Sequence of chain 1.A:
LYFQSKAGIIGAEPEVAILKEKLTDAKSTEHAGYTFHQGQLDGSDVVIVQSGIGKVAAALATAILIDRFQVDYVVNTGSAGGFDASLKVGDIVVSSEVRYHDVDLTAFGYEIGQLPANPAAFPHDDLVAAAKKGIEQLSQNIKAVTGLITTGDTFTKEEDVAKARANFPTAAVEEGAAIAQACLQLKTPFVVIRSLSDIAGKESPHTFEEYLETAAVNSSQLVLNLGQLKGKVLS

A protein and the small-molecule ligand that binds it are described below.
Small molecule (SMILES): Nc1ncnc2[nH]cnc12

Binding-site contacts:
Ligand atom C8 contacts residue ALA99 of chain 1.A at 3.4 Å (hydrophobic).
Ligand atom N6 contacts residue MSE180 of chain 1.A at 3.5 Å (h-bond).
Ligand atom C8 contacts residue ASP225 of chain 1.A at 3.5 Å.
Ligand atom N3 contacts residue MSE201 of chain 1.A at 3.4 Å.
Ligand atom N9 contacts residue ALA99 of chain 1.A at 3.6 Å.
Ligand atom C2 contacts residue VAL199 of chain 1.A at 4.0 Å (hydrophobic).
Ligand atom N1 contacts residue PHE179 of chain 1.A at 3.7 Å.
Ligand atom N6 contacts residue PHE179 of chain 1.A at 3.7 Å.
Ligand atom C8 contacts residue GLY100 of chain 1.A at 3.6 Å.
Ligand atom C5 contacts residue GLY100 of chain 1.A at 3.5 Å.
Ligand atom C2 contacts residue GLU200 of chain 1.A at 3.9 Å.
Ligand atom C4 contacts residue VAL199 of chain 1.A at 3.8 Å (hydrophobic).
Ligand atom N1 contacts residue MSE180 of chain 1.A at 3.0 Å (h-bond).
Ligand atom N6 contacts residue ASP225 of chain 1.A at 3.1 Å (salt-bridge).
Ligand atom C4 contacts residue GLY100 of chain 1.A at 4.0 Å.
Ligand atom N7 contacts residue ALA99 of chain 1.A at 3.5 Å.
Ligand atom N7 contacts residue SER224 of chain 1.A at 3.6 Å (h-bond).
Ligand atom N3 contacts residue GLU200 of chain 1.A at 3.4 Å.
Ligand atom N6 contacts residue GLY100 of chain 1.A at 4.0 Å.
Ligand atom C8 contacts residue PHE235 of chain 1.A at 3.9 Å (hydrophobic).
Ligand atom C2 contacts residue PHE179 of chain 1.A at 3.9 Å (hydrophobic).
Ligand atom C6 contacts residue PHE179 of chain 1.A at 3.4 Å (hydrophobic).
Ligand atom N7 contacts residue ASP225 of chain 1.A at 2.8 Å (salt-bridge).
Ligand atom C5 contacts residue PHE179 of chain 1.A at 3.4 Å (hydrophobic).
Ligand atom C2 contacts residue MSE201 of chain 1.A at 3.8 Å.
Ligand atom N9 contacts residue GLY100 of chain 1.A at 4.0 Å.
Ligand atom N9 contacts residue SER98 of chain 1.A at 3.7 Å.
Ligand atom N7 contacts residue PHE179 of chain 1.A at 3.7 Å.
Ligand atom C6 contacts residue VAL199 of chain 1.A at 3.9 Å (hydrophobic).
Ligand atom C2 contacts residue MSE180 of chain 1.A at 3.8 Å.
Ligand atom C8 contacts residue SER98 of chain 1.A at 3.7 Å.
Ligand atom N3 contacts residue VAL199 of chain 1.A at 3.8 Å.
Ligand atom C4 contacts residue GLU200 of chain 1.A at 4.0 Å.
Ligand atom C8 contacts residue SER224 of chain 1.A at 3.2 Å.
Ligand atom C6 contacts residue MSE180 of chain 1.A at 3.8 Å.
Ligand atom C5 contacts residue ASP225 of chain 1.A at 4.0 Å.
Ligand atom N7 contacts residue GLY100 of chain 1.A at 3.2 Å (h-bond).
Ligand atom C4 contacts residue PHE179 of chain 1.A at 4.0 Å (hydrophobic).
Ligand atom N1 contacts residue VAL199 of chain 1.A at 3.6 Å.
Ligand atom N6 contacts residue SER231 of chain 1.A at 4.0 Å.